Binding-site contacts:
Ligand atom N contacts residue TYR73 of chain 2.B at 4.1 Å.
Ligand atom C contacts residue TYR73 of chain 2.B at 3.7 Å (hydrophobic).
Ligand atom O contacts residue TYR73 of chain 2.B at 3.5 Å.
Ligand atom OXT contacts residue TYR73 of chain 2.B at 3.6 Å.
Ligand atom CA contacts residue PRO101 of chain 2.B at 4.1 Å (hydrophobic).
Ligand atom N contacts residue TYR232 of chain 2.B at 3.7 Å.
Ligand atom OXT contacts residue ARG108 of chain 2.B at 2.8 Å (salt-bridge).
Ligand atom C contacts residue ARG108 of chain 2.B at 3.4 Å.
Ligand atom CB contacts residue TYR73 of chain 2.B at 3.6 Å (hydrophobic).
Ligand atom CA contacts residue SER154 of chain 2.B at 3.3 Å.
Ligand atom OE2 contacts residue THR155 of chain 2.B at 3.1 Å (h-bond).
Ligand atom OE1 contacts residue GLU205 of chain 2.B at 3.7 Å.
Ligand atom OE2 contacts residue GLY153 of chain 2.B at 3.6 Å.
Ligand atom N contacts residue GLU205 of chain 2.B at 2.7 Å (salt-bridge).
Ligand atom CB contacts residue GLU205 of chain 2.B at 4.0 Å.
Ligand atom O contacts residue ARG108 of chain 2.B at 2.8 Å (salt-bridge).
Ligand atom N contacts residue SER154 of chain 2.B at 4.1 Å.
Ligand atom CG contacts residue LEU150 of chain 2.B at 3.8 Å (hydrophobic).
Ligand atom CA contacts residue THR103 of chain 2.B at 3.4 Å.
Ligand atom OXT contacts residue SER154 of chain 2.B at 4.0 Å.
Ligand atom CA contacts residue TYR73 of chain 2.B at 4.1 Å (hydrophobic).
Ligand atom OXT contacts residue THR103 of chain 2.B at 2.8 Å (h-bond).
Ligand atom OE2 contacts residue LEU150 of chain 2.B at 4.2 Å.
Ligand atom CB contacts residue LEU150 of chain 2.B at 4.0 Å (hydrophobic).
Ligand atom OXT contacts residue PRO101 of chain 2.B at 3.7 Å.
Ligand atom OE1 contacts residue LEU204 of chain 2.B at 4.3 Å.
Ligand atom OE1 contacts residue THR155 of chain 2.B at 2.6 Å (h-bond).
Ligand atom OXT contacts residue LEU102 of chain 2.B at 3.6 Å.
Ligand atom OE2 contacts residue SER154 of chain 2.B at 3.3 Å (h-bond).
Ligand atom C contacts residue THR103 of chain 2.B at 3.7 Å.
Ligand atom CD contacts residue LEU150 of chain 2.B at 4.1 Å (hydrophobic).
Ligand atom CD contacts residue THR155 of chain 2.B at 3.2 Å.
Ligand atom N contacts residue PRO101 of chain 2.B at 2.9 Å (h-bond).
Ligand atom O contacts residue GLY153 of chain 2.B at 3.2 Å.
Ligand atom N contacts residue THR103 of chain 2.B at 2.9 Å (h-bond).
Ligand atom CD contacts residue GLU205 of chain 2.B at 3.9 Å.
Ligand atom O contacts residue SER154 of chain 2.B at 2.7 Å (h-bond).
Ligand atom CA contacts residue GLU205 of chain 2.B at 3.4 Å.
Ligand atom CG contacts residue GLU205 of chain 2.B at 3.5 Å.
Ligand atom C contacts residue SER154 of chain 2.B at 3.4 Å.

Sequence of chain 2.B:
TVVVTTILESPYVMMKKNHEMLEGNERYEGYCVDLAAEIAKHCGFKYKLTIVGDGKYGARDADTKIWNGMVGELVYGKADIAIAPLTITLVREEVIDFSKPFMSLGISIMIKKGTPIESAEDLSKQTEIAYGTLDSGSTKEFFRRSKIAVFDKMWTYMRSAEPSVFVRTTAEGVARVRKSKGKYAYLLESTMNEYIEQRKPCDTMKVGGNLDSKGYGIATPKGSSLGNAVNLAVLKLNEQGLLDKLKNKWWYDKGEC

A small-molecule ligand and the protein it binds are described below.
Small molecule (SMILES): N[C@@H](CCC(=O)O)C(=O)O